This small molecule binds to this protein.
Small molecule (SMILES): CCCCCc1cc(O)c2c(c1)OC(C)(C)[C@@H]1CCC(C)=C[C@@H]21

Sequence of chain 1.C:
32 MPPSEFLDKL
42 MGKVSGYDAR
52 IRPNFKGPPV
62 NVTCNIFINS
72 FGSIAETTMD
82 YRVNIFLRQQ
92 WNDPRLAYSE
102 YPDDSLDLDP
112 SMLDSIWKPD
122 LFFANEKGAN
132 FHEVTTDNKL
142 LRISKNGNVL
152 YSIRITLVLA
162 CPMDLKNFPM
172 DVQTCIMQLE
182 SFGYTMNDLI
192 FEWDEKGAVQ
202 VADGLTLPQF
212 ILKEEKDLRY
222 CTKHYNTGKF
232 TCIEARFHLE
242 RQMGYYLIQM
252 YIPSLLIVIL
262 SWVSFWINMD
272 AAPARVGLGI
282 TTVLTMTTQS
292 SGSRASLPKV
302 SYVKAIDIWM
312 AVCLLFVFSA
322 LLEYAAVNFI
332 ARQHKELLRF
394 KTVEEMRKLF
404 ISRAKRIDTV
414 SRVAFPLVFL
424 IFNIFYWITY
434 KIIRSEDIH

Binding-site contacts:
Ligand atom C11 contacts residue VAL421 of chain 1.C at 4.1 Å (hydrophobic).
Ligand atom C2 contacts residue GLU324 of chain 1.C at 3.8 Å.
Ligand atom C20 contacts residue ILE410 of chain 1.C at 3.6 Å (hydrophobic).
Ligand atom O2 contacts residue PHE418 of chain 1.C at 3.2 Å.
Ligand atom C17 contacts residue GLU324 of chain 1.C at 3.4 Å.
Ligand atom C17 contacts residue VAL413 of chain 1.C at 4.4 Å (hydrophobic).
Ligand atom C4 contacts residue GLU324 of chain 1.C at 3.7 Å.
Ligand atom O2 contacts residue SER320 of chain 1.C at 3.3 Å (h-bond).
Ligand atom C8 contacts residue PHE418 of chain 1.C at 3.4 Å (hydrophobic).
Ligand atom C1 contacts residue ALA417 of chain 1.C at 4.5 Å (hydrophobic).
Ligand atom O2 contacts residue GLU324 of chain 1.C at 3.4 Å (salt-bridge).
Ligand atom C3 contacts residue PHE418 of chain 1.C at 4.0 Å (hydrophobic).
Ligand atom C16 contacts residue SER320 of chain 1.C at 3.5 Å.
Ligand atom C3 contacts residue GLU324 of chain 1.C at 3.1 Å.
Ligand atom C9 contacts residue PHE418 of chain 1.C at 4.5 Å (hydrophobic).
Ligand atom C9 contacts residue SER320 of chain 1.C at 4.2 Å.
Ligand atom C8 contacts residue SER320 of chain 1.C at 4.0 Å.
Ligand atom O1 contacts residue ALA417 of chain 1.C at 3.9 Å.
Ligand atom C19 contacts residue VAL413 of chain 1.C at 4.2 Å (hydrophobic).
Ligand atom C4 contacts residue PHE418 of chain 1.C at 3.4 Å (hydrophobic).
Ligand atom C7 contacts residue PHE418 of chain 1.C at 3.7 Å (hydrophobic).
Ligand atom C5 contacts residue PHE418 of chain 1.C at 3.8 Å (hydrophobic).
Ligand atom C6 contacts residue ALA417 of chain 1.C at 4.4 Å (hydrophobic).
Ligand atom C14 contacts residue VAL421 of chain 1.C at 3.6 Å (hydrophobic).